Sequence of chain 1.G:
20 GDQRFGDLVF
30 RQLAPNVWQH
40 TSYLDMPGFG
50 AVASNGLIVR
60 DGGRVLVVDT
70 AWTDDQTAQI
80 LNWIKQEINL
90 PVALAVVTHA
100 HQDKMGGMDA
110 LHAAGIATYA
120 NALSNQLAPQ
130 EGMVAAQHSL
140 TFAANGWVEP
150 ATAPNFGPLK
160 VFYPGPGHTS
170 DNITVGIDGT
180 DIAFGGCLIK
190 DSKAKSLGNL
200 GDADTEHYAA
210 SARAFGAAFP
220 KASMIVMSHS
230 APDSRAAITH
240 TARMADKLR

Binding-site contacts:
Ligand atom CD2 contacts residue LEU43 of chain 1.G at 3.8 Å (hydrophobic).
Ligand atom O contacts residue TRP71 of chain 1.G at 3.6 Å.
Ligand atom SG contacts residue HIS100 of chain 1.G at 3.6 Å.
Ligand atom SG contacts residue CYS186 of chain 1.G at 4.0 Å.
Ligand atom O contacts residue GLN101 of chain 1.G at 3.9 Å.
Ligand atom SG contacts residue HIS228 of chain 1.G at 4.1 Å.
Ligand atom CA contacts residue TRP71 of chain 1.G at 3.9 Å (hydrophobic).
Ligand atom NH1 contacts residue ASN198 of chain 1.G at 3.1 Å (h-bond).
Ligand atom NH2 contacts residue ASN198 of chain 1.G at 3.0 Å (h-bond).
Ligand atom CD1 contacts residue GLN101 of chain 1.G at 3.1 Å.
Ligand atom CG2 contacts residue VAL51 of chain 1.G at 3.9 Å (hydrophobic).
Ligand atom CB contacts residue ZN1 of chain 1.S at 3.6 Å.
Ligand atom CG contacts residue VAL51 of chain 1.G at 4.0 Å (hydrophobic).
Ligand atom O contacts residue ASN198 of chain 1.G at 3.6 Å.
Ligand atom CG contacts residue HIS100 of chain 1.G at 4.0 Å.
Ligand atom SG contacts residue ZN1 of chain 1.R at 2.5 Å.
Ligand atom CG contacts residue GLN101 of chain 1.G at 3.7 Å.
Ligand atom CG1 contacts residue MET45 of chain 1.G at 3.5 Å (hydrophobic).
Ligand atom NH2 contacts residue ASP201 of chain 1.G at 4.0 Å.
Ligand atom CB contacts residue ASP102 of chain 1.G at 3.3 Å.
Ligand atom CD2 contacts residue MET45 of chain 1.G at 4.0 Å (hydrophobic).
Ligand atom CD contacts residue ASN198 of chain 1.G at 3.8 Å.
Ligand atom NE contacts residue ASN198 of chain 1.G at 3.4 Å (h-bond).
Ligand atom O contacts residue ASN198 of chain 1.G at 3.2 Å (h-bond).
Ligand atom SG contacts residue HIS167 of chain 1.G at 3.4 Å (h-bond).
Ligand atom CD contacts residue HIS228 of chain 1.G at 3.9 Å.
Ligand atom CB contacts residue ZN1 of chain 1.R at 3.4 Å.
Ligand atom SG contacts residue ZN1 of chain 1.S at 2.3 Å.
Ligand atom CB contacts residue MET45 of chain 1.G at 3.6 Å (hydrophobic).
Ligand atom N contacts residue TRP71 of chain 1.G at 3.8 Å.
Ligand atom C contacts residue ASN198 of chain 1.G at 4.0 Å.
Ligand atom NH2 contacts residue GLY200 of chain 1.G at 3.8 Å.
Ligand atom SG contacts residue ASP102 of chain 1.G at 3.3 Å (salt-bridge).
Ligand atom CG contacts residue LEU43 of chain 1.G at 3.7 Å (hydrophobic).
Ligand atom CA contacts residue ASN198 of chain 1.G at 3.8 Å.
Ligand atom CD contacts residue HIS100 of chain 1.G at 3.8 Å.
Ligand atom CZ contacts residue ASN198 of chain 1.G at 3.0 Å.
Ligand atom CG contacts residue HIS228 of chain 1.G at 3.9 Å.
Ligand atom C contacts residue TRP71 of chain 1.G at 3.5 Å (hydrophobic).
Ligand atom CB contacts residue HIS100 of chain 1.G at 3.6 Å.

The protein below binds the small molecule below.
Small molecule (SMILES): CC(C)C[C@@H]1NC(=O)[C@@H](CCCN=C(N)N)NC(=O)[C@@H](C)NC(=O)[C@H](C)NC(=O)[C@@H]2CCCN2C(=O)[C@H](C(C)C)NC(=O)[C@@H]2CCCN2C(=O)[C@@H](CS)NC1=O